This protein binds this small molecule.
Small molecule (SMILES): CC(=O)N[C@@H]1[C@@H](O)[C@H](O)[C@@H](CO)O[C@H]1O

Sequence of chain 1.B:
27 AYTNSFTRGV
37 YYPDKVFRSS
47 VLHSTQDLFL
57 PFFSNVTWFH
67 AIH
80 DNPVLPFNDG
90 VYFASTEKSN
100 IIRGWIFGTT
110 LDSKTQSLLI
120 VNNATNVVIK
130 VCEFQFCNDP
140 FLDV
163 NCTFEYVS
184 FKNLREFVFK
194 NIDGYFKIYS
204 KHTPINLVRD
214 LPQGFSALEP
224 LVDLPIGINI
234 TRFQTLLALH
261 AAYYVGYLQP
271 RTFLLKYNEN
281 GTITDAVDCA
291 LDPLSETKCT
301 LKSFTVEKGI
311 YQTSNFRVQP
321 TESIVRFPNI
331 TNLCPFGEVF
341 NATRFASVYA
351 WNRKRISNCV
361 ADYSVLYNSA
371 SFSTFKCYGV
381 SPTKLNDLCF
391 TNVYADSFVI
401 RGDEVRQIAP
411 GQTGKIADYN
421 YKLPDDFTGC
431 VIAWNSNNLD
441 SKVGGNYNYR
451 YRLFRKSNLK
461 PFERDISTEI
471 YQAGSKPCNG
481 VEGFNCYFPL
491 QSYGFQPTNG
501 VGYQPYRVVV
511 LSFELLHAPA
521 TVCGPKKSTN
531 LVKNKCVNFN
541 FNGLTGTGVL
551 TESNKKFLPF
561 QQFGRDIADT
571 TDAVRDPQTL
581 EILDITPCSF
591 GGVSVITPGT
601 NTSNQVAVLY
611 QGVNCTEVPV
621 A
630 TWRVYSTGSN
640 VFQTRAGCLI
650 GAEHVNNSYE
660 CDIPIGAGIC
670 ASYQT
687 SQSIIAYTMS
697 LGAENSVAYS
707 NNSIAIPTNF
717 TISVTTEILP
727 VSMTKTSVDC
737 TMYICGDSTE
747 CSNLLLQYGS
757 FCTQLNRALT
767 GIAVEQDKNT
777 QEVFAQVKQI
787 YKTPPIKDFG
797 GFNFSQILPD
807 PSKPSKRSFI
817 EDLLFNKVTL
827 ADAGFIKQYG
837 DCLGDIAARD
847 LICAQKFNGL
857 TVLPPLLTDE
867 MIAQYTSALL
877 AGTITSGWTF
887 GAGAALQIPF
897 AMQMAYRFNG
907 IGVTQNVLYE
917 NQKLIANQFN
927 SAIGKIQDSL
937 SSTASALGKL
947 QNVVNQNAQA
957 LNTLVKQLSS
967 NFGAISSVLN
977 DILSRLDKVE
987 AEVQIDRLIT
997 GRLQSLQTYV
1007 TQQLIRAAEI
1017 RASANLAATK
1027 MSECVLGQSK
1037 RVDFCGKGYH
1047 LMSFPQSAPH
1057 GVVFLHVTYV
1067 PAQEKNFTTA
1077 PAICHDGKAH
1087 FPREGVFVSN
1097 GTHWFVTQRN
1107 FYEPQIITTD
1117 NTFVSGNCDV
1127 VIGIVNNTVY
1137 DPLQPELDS

Binding-site contacts:
Ligand atom O7 contacts residue GLY337 of chain 1.B at 3.2 Å.
Ligand atom C7 contacts residue ASN341 of chain 1.B at 3.3 Å.
Ligand atom N2 contacts residue ASN341 of chain 1.B at 3.0 Å (h-bond).
Ligand atom C8 contacts residue PHE340 of chain 1.B at 3.9 Å (hydrophobic).
Ligand atom C2 contacts residue ASN341 of chain 1.B at 2.5 Å.
Ligand atom O7 contacts residue ASN341 of chain 1.B at 3.0 Å (h-bond).
Ligand atom C3 contacts residue ASN341 of chain 1.B at 3.8 Å.
Ligand atom C8 contacts residue GLY337 of chain 1.B at 3.9 Å.
Ligand atom C8 contacts residue LEU366 of chain 1.B at 3.7 Å (hydrophobic).
Ligand atom C1 contacts residue ASN341 of chain 1.B at 1.5 Å.
Ligand atom O5 contacts residue ASN341 of chain 1.B at 2.3 Å (h-bond).
Ligand atom C8 contacts residue PHE336 of chain 1.B at 4.4 Å (hydrophobic).
Ligand atom C4 contacts residue ASN341 of chain 1.B at 4.2 Å.
Ligand atom C7 contacts residue GLY337 of chain 1.B at 3.9 Å.
Ligand atom C5 contacts residue ASN341 of chain 1.B at 3.7 Å.